Sequence of chain 1.B:
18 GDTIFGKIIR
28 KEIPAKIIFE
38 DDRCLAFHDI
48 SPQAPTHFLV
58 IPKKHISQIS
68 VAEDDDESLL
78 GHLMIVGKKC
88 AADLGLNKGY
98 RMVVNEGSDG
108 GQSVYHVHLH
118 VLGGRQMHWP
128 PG

Sequence of chain 1.A:
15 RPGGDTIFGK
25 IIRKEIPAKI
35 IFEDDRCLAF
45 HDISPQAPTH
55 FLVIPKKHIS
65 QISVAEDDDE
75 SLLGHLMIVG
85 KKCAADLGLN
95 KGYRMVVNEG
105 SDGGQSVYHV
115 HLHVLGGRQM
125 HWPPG

Binding-site contacts:
Ligand atom O2' contacts residue SER48 of chain 1.A at 3.6 Å.
Ligand atom N2 contacts residue HIS45 of chain 1.A at 2.8 Å (h-bond).
Ligand atom O2P contacts residue ASN102 of chain 1.A at 2.9 Å (h-bond).
Ligand atom N2 contacts residue PHE44 of chain 1.A at 3.6 Å.
Ligand atom O3' contacts residue ASP46 of chain 1.A at 2.5 Å (salt-bridge).
Ligand atom O2P contacts residue EDO1 of chain 1.F at 2.8 Å (h-bond).
Ligand atom C4' contacts residue ASP46 of chain 1.A at 3.8 Å.
Ligand atom O3' contacts residue HIS117 of chain 1.A at 3.5 Å.
Ligand atom O3P contacts residue HIS117 of chain 1.A at 2.6 Å (h-bond).
Ligand atom O2P contacts residue GLN109 of chain 1.A at 3.4 Å.
Ligand atom O2' contacts residue ILE47 of chain 1.A at 3.7 Å.
Ligand atom C3' contacts residue ASP46 of chain 1.A at 3.5 Å.
Ligand atom O4' contacts residue ASP46 of chain 1.A at 3.7 Å.
Ligand atom C5' contacts residue SER110 of chain 1.A at 3.1 Å.
Ligand atom O3P contacts residue ASN102 of chain 1.A at 3.7 Å.
Ligand atom C2 contacts residue ILE47 of chain 1.A at 3.6 Å (hydrophobic).
Ligand atom C6 contacts residue ILE21 of chain 1.A at 3.8 Å (hydrophobic).
Ligand atom C2' contacts residue ASP46 of chain 1.A at 3.5 Å.
Ligand atom P contacts residue EDO1 of chain 1.F at 3.4 Å.
Ligand atom O1P contacts residue SER110 of chain 1.A at 2.6 Å (h-bond).
Ligand atom C5' contacts residue VAL111 of chain 1.A at 3.8 Å (hydrophobic).
Ligand atom C5 contacts residue ILE47 of chain 1.A at 3.7 Å (hydrophobic).
Ligand atom O1P contacts residue GLN109 of chain 1.A at 3.4 Å.
Ligand atom O2' contacts residue ASP46 of chain 1.A at 2.6 Å (salt-bridge).
Ligand atom O3P contacts residue EDO1 of chain 1.F at 3.8 Å.
Ligand atom C4 contacts residue ILE47 of chain 1.A at 3.5 Å (hydrophobic).
Ligand atom S5' contacts residue EDO1 of chain 1.F at 2.8 Å (h-bond).
Ligand atom O1P contacts residue VAL111 of chain 1.A at 3.1 Å (h-bond).
Ligand atom N2 contacts residue ILE47 of chain 1.A at 3.5 Å (h-bond).
Ligand atom O2P contacts residue SER110 of chain 1.A at 3.5 Å (h-bond).
Ligand atom P contacts residue HIS115 of chain 1.A at 3.2 Å.
Ligand atom O3P contacts residue HIS115 of chain 1.A at 2.3 Å (h-bond).
Ligand atom C1' contacts residue ASP46 of chain 1.A at 3.3 Å.
Ligand atom N3 contacts residue ILE47 of chain 1.A at 3.4 Å (h-bond).
Ligand atom S5' contacts residue SER110 of chain 1.A at 2.4 Å (h-bond).
Ligand atom P contacts residue SER110 of chain 1.A at 3.4 Å.
Ligand atom O6 contacts residue ILE21 of chain 1.A at 3.3 Å.
Ligand atom O2P contacts residue GLY108 of chain 1.A at 2.8 Å (h-bond).
Ligand atom O4' contacts residue PHE22 of chain 1.A at 3.3 Å.
Ligand atom O1P contacts residue HIS115 of chain 1.A at 3.1 Å (h-bond).

A protein and the small-molecule ligand that binds it are described below.
Small molecule (SMILES): Nc1nc(=O)c2ncn([C@@H]3O[C@H](CSP(=O)(O)O)[C@@H](O)[C@H]3O)c2[nH]1